Binding-site contacts:
Ligand atom O5 contacts residue VAL314 of chain 2.B at 3.8 Å.
Ligand atom C1 contacts residue ASN315 of chain 2.B at 1.4 Å.
Ligand atom C5 contacts residue ASN315 of chain 2.B at 3.7 Å.
Ligand atom O7 contacts residue ASN315 of chain 2.B at 4.2 Å.
Ligand atom C7 contacts residue ASN315 of chain 2.B at 3.3 Å.
Ligand atom C2 contacts residue ASN315 of chain 2.B at 2.5 Å.
Ligand atom C6 contacts residue ASN315 of chain 2.B at 4.5 Å.
Ligand atom C4 contacts residue ASN315 of chain 2.B at 4.3 Å.
Ligand atom C8 contacts residue ILE281 of chain 2.B at 4.5 Å (hydrophobic).
Ligand atom C6 contacts residue THR313 of chain 2.B at 4.5 Å.
Ligand atom N2 contacts residue ASN315 of chain 2.B at 2.8 Å (h-bond).
Ligand atom O5 contacts residue ASN315 of chain 2.B at 2.4 Å (h-bond).
Ligand atom C1 contacts residue VAL314 of chain 2.B at 4.4 Å (hydrophobic).
Ligand atom O5 contacts residue THR313 of chain 2.B at 4.3 Å.
Ligand atom C8 contacts residue ASN315 of chain 2.B at 3.5 Å.
Ligand atom C3 contacts residue ASN315 of chain 2.B at 3.8 Å.

Sequence of chain 2.B:
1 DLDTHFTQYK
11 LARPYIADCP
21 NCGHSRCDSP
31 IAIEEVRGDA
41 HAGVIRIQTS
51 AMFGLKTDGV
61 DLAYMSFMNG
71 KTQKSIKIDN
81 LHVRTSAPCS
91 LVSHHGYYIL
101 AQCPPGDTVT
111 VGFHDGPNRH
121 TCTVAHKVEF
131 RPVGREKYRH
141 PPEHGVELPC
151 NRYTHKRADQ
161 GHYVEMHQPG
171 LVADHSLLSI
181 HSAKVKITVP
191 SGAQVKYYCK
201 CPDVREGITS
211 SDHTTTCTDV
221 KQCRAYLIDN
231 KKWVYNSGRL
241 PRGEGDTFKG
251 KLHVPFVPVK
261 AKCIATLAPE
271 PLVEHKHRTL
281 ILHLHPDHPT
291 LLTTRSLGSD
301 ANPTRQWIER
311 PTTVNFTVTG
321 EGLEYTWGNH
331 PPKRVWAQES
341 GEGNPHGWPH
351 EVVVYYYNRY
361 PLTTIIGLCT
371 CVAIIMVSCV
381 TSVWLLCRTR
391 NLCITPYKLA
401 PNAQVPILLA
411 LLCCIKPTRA

This small molecule binds to this protein.
Small molecule (SMILES): CC(=O)N[C@@H]1[C@@H](O)[C@H](O)[C@@H](CO)O[C@H]1O